Binding-site contacts:
Ligand atom C2 contacts residue PRO419 of chain 2.D at 4.4 Å (hydrophobic).
Ligand atom O5' contacts residue PRO631 of chain 2.D at 4.1 Å.
Ligand atom N6 contacts residue GLY639 of chain 2.D at 2.8 Å (h-bond).
Ligand atom N6 contacts residue PHE638 of chain 2.D at 3.8 Å.
Ligand atom O5' contacts residue PHE629 of chain 2.D at 4.2 Å.
Ligand atom C2 contacts residue GLY639 of chain 2.D at 3.7 Å.
Ligand atom N9 contacts residue HIS630 of chain 2.D at 4.2 Å.
Ligand atom C6 contacts residue PRO631 of chain 2.D at 4.0 Å (hydrophobic).
Ligand atom O2P contacts residue HIS628 of chain 2.D at 4.3 Å.
Ligand atom C5 contacts residue PRO419 of chain 2.D at 4.2 Å (hydrophobic).
Ligand atom N7 contacts residue PRO419 of chain 2.D at 4.4 Å.
Ligand atom O2P contacts residue PRO631 of chain 2.D at 3.8 Å.
Ligand atom C8 contacts residue PRO419 of chain 2.D at 4.3 Å (hydrophobic).
Ligand atom C1' contacts residue HIS630 of chain 2.D at 4.0 Å.
Ligand atom C5 contacts residue PRO631 of chain 2.D at 4.4 Å (hydrophobic).
Ligand atom N6 contacts residue VAL418 of chain 2.D at 3.6 Å.
Ligand atom N3 contacts residue PRO419 of chain 2.D at 4.3 Å.
Ligand atom N6 contacts residue SER632 of chain 2.D at 3.9 Å.
Ligand atom N7 contacts residue HIS630 of chain 2.D at 4.1 Å.
Ligand atom O2P contacts residue PHE629 of chain 2.D at 4.0 Å.
Ligand atom C6 contacts residue GLY639 of chain 2.D at 3.7 Å.
Ligand atom C8 contacts residue HIS630 of chain 2.D at 3.4 Å.
Ligand atom N1 contacts residue PRO631 of chain 2.D at 4.2 Å.
Ligand atom N7 contacts residue SER632 of chain 2.D at 3.8 Å.
Ligand atom N6 contacts residue GLY637 of chain 2.D at 4.1 Å.
Ligand atom C2' contacts residue PRO419 of chain 2.D at 4.0 Å (hydrophobic).
Ligand atom N7 contacts residue ASP609 of chain 2.D at 4.4 Å.
Ligand atom N1 contacts residue VAL418 of chain 2.D at 3.8 Å.
Ligand atom N6 contacts residue PRO631 of chain 2.D at 3.9 Å.
Ligand atom C6 contacts residue PRO419 of chain 2.D at 4.4 Å (hydrophobic).
Ligand atom C5 contacts residue SER632 of chain 2.D at 4.3 Å.
Ligand atom O4' contacts residue HIS630 of chain 2.D at 4.4 Å.
Ligand atom N6 contacts residue PRO633 of chain 2.D at 4.2 Å.
Ligand atom O4' contacts residue PRO631 of chain 2.D at 3.8 Å.
Ligand atom C6 contacts residue SER632 of chain 2.D at 4.3 Å.
Ligand atom N1 contacts residue GLY639 of chain 2.D at 2.9 Å (h-bond).
Ligand atom N9 contacts residue PRO419 of chain 2.D at 4.2 Å.
Ligand atom C6 contacts residue VAL418 of chain 2.D at 3.8 Å (hydrophobic).
Ligand atom N1 contacts residue ILE622 of chain 2.D at 4.4 Å.
Ligand atom C4 contacts residue PRO419 of chain 2.D at 4.2 Å (hydrophobic).

Sequence of chain 2.D:
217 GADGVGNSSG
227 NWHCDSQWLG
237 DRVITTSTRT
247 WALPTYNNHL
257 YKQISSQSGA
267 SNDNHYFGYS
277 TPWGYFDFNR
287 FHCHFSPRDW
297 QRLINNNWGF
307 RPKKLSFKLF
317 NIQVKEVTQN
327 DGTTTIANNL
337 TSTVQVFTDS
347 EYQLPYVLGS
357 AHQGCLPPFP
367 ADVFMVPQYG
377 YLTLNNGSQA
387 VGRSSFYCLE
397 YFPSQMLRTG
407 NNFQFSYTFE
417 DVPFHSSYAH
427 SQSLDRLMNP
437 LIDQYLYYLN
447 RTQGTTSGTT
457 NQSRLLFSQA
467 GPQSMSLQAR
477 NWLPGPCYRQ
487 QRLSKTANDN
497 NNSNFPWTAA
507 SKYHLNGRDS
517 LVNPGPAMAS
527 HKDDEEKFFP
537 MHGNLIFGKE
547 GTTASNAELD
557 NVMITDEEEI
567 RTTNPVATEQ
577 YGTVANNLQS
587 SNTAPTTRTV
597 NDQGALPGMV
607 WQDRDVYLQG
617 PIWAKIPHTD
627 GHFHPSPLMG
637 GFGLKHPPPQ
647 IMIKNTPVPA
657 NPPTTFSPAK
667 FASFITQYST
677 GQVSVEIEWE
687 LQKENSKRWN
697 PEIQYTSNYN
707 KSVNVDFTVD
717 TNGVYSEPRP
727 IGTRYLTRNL

A small-molecule ligand and the protein it binds are described below.
Small molecule (SMILES): Nc1ncnc2c1ncn2[C@H]1C[C@H](O)[C@@H](COP(=O)(O)O)O1